Sequence of chain 1.B:
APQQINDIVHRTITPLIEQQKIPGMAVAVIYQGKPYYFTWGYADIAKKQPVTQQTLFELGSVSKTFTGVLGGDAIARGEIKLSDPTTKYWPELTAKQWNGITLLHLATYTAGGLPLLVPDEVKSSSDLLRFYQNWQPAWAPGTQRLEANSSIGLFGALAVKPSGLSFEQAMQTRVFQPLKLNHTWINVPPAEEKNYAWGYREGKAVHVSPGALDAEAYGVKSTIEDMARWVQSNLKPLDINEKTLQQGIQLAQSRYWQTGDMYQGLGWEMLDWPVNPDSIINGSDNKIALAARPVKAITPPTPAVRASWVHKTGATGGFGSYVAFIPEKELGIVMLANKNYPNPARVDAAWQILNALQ

The small molecule below binds the protein below.
Small molecule (SMILES): C=C1CS[C@H]([C@@H](C=O)NC(=O)[C@H](CCCCN)NC(=O)CC[C@@H](NC(=O)[C@H](C)NC(C)=O)C(=O)O)N=C1C(=O)O

Binding-site contacts:
Ligand atom C12 contacts residue LEU117 of chain 1.B at 3.9 Å (hydrophobic).
Ligand atom O20 contacts residue THR316 of chain 1.B at 3.6 Å.
Ligand atom O20 contacts residue ALA315 of chain 1.B at 3.5 Å (h-bond).
Ligand atom S1 contacts residue GLU147 of chain 1.B at 3.7 Å.
Ligand atom O11 contacts residue ASN149 of chain 1.B at 3.5 Å (h-bond).
Ligand atom O8A contacts residue ALA315 of chain 1.B at 2.8 Å (h-bond).
Ligand atom C21 contacts residue GLY317 of chain 1.B at 3.8 Å.
Ligand atom N9 contacts residue SER61 of chain 1.B at 3.6 Å.
Ligand atom N17 contacts residue GLY317 of chain 1.B at 3.5 Å.
Ligand atom C7 contacts residue SER61 of chain 1.B at 2.4 Å.
Ligand atom O4A contacts residue ASN340 of chain 1.B at 3.9 Å.
Ligand atom C19 contacts residue THR316 of chain 1.B at 3.9 Å.
Ligand atom N9 contacts residue ALA315 of chain 1.B at 3.9 Å.
Ligand atom O11 contacts residue TYR218 of chain 1.B at 3.4 Å.
Ligand atom C6 contacts residue SER61 of chain 1.B at 3.2 Å.
Ligand atom C21 contacts residue THR316 of chain 1.B at 3.7 Å.
Ligand atom C3A contacts residue ASN343 of chain 1.B at 3.2 Å.
Ligand atom C3 contacts residue LEU290 of chain 1.B at 3.4 Å (hydrophobic).
Ligand atom S1 contacts residue SER61 of chain 1.B at 3.4 Å (h-bond).
Ligand atom N17 contacts residue ASN340 of chain 1.B at 3.2 Å (h-bond).
Ligand atom O4B contacts residue LEU290 of chain 1.B at 3.8 Å.
Ligand atom C16 contacts residue ASN340 of chain 1.B at 3.2 Å.
Ligand atom C10 contacts residue ALA315 of chain 1.B at 3.9 Å (hydrophobic).
Ligand atom O4A contacts residue ALA315 of chain 1.B at 3.9 Å.
Ligand atom C21 contacts residue VAL208 of chain 1.B at 3.8 Å (hydrophobic).
Ligand atom N9 contacts residue ASN149 of chain 1.B at 4.0 Å.
Ligand atom C19 contacts residue ALA315 of chain 1.B at 3.9 Å (hydrophobic).
Ligand atom O8A contacts residue SER61 of chain 1.B at 2.2 Å (h-bond).
Ligand atom C16 contacts residue THR316 of chain 1.B at 3.5 Å.
Ligand atom C8 contacts residue ALA315 of chain 1.B at 3.8 Å (hydrophobic).
Ligand atom O8A contacts residue GLY60 of chain 1.B at 3.2 Å.
Ligand atom C2 contacts residue LEU290 of chain 1.B at 2.7 Å (hydrophobic).
Ligand atom N17 contacts residue THR316 of chain 1.B at 3.5 Å (h-bond).
Ligand atom O20 contacts residue TYR218 of chain 1.B at 3.2 Å.
Ligand atom C10 contacts residue ASN149 of chain 1.B at 3.8 Å.
Ligand atom C3A contacts residue LEU290 of chain 1.B at 3.9 Å (hydrophobic).
Ligand atom C8 contacts residue SER61 of chain 1.B at 1.4 Å.
Ligand atom O11 contacts residue SER61 of chain 1.B at 3.9 Å.
Ligand atom C35 contacts residue SER209 of chain 1.B at 2.9 Å.
Ligand atom S1 contacts residue LEU290 of chain 1.B at 3.6 Å.